Binding-site contacts:
Ligand atom N contacts residue ASP216 of chain 1.I at 2.7 Å (salt-bridge).
Ligand atom O contacts residue EDO1 of chain 1.VA at 3.8 Å.
Ligand atom C contacts residue NA1 of chain 1.UA at 4.0 Å.
Ligand atom CG contacts residue GLU217 of chain 1.I at 3.5 Å.
Ligand atom N contacts residue ASP189 of chain 1.I at 3.6 Å.
Ligand atom N contacts residue NA1 of chain 1.UA at 4.0 Å.
Ligand atom O contacts residue GLU217 of chain 1.I at 3.3 Å (salt-bridge).
Ligand atom OE1 contacts residue TRP223 of chain 1.I at 3.0 Å (h-bond).
Ligand atom O contacts residue NA1 of chain 1.UA at 2.9 Å (h-bond).
Ligand atom CB contacts residue GLU217 of chain 1.I at 4.2 Å.
Ligand atom O contacts residue ASP216 of chain 1.I at 3.5 Å (salt-bridge).
Ligand atom N contacts residue GLU217 of chain 1.I at 2.8 Å (salt-bridge).
Ligand atom CG contacts residue TRP223 of chain 1.I at 4.2 Å (hydrophobic).
Ligand atom OE2 contacts residue PHE130 of chain 1.I at 3.2 Å.
Ligand atom C contacts residue ASP216 of chain 1.I at 4.0 Å.
Ligand atom OE1 contacts residue LYS222 of chain 1.I at 3.8 Å.
Ligand atom C contacts residue GLU217 of chain 1.I at 3.8 Å.
Ligand atom N contacts residue ASP191 of chain 1.I at 4.1 Å.
Ligand atom CD contacts residue PHE130 of chain 1.I at 4.0 Å (hydrophobic).
Ligand atom CA contacts residue GLU217 of chain 1.I at 3.7 Å.
Ligand atom CB contacts residue PHE130 of chain 1.I at 4.1 Å (hydrophobic).
Ligand atom CA contacts residue ASP216 of chain 1.I at 3.8 Å.
Ligand atom CD contacts residue TRP223 of chain 1.I at 3.7 Å (hydrophobic).

Sequence of chain 1.I:
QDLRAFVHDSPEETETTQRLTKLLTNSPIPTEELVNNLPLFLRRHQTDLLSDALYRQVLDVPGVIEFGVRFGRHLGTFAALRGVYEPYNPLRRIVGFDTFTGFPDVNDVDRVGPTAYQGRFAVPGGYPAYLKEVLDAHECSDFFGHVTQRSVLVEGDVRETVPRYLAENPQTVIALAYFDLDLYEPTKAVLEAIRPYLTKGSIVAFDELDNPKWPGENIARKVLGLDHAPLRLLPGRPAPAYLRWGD

This protein binds this small molecule.
Small molecule (SMILES): N[C@@H](CCC(=O)O)C(=O)O